Binding-site contacts:
Ligand atom S3 contacts residue TYR334 of chain 2.A at 3.7 Å.
Ligand atom S3 contacts residue TYR121 of chain 2.A at 3.5 Å (h-bond).
Ligand atom N15 contacts residue TYR70 of chain 2.A at 3.9 Å.
Ligand atom C16 contacts residue TRP279 of chain 2.A at 3.7 Å (hydrophobic).
Ligand atom C4 contacts residue TRP279 of chain 2.A at 4.2 Å (hydrophobic).
Ligand atom C2 contacts residue TYR121 of chain 2.A at 3.1 Å (hydrophobic).
Ligand atom C1 contacts residue TYR334 of chain 2.A at 4.2 Å (hydrophobic).
Ligand atom C10 contacts residue TRP279 of chain 2.A at 3.9 Å (hydrophobic).
Ligand atom C19 contacts residue PHE330 of chain 2.A at 3.4 Å (hydrophobic).
Ligand atom C2 contacts residue TYR334 of chain 2.A at 3.8 Å (hydrophobic).
Ligand atom C11 contacts residue PHE330 of chain 2.A at 4.0 Å (hydrophobic).
Ligand atom C5 contacts residue TRP279 of chain 2.A at 4.2 Å (hydrophobic).
Ligand atom C4 contacts residue TYR70 of chain 2.A at 4.3 Å (hydrophobic).
Ligand atom N18 contacts residue PHE330 of chain 2.A at 2.8 Å.
Ligand atom N6 contacts residue TYR121 of chain 2.A at 4.1 Å.
Ligand atom N15 contacts residue TRP279 of chain 2.A at 3.7 Å.
Ligand atom C16 contacts residue TYR70 of chain 2.A at 2.7 Å (hydrophobic).
Ligand atom C4 contacts residue TYR334 of chain 2.A at 4.0 Å (hydrophobic).
Ligand atom C13 contacts residue TYR121 of chain 2.A at 4.1 Å (hydrophobic).
Ligand atom C11 contacts residue TYR121 of chain 2.A at 3.3 Å (hydrophobic).
Ligand atom C13 contacts residue PHE331 of chain 2.A at 3.9 Å (hydrophobic).
Ligand atom C12 contacts residue TYR121 of chain 2.A at 3.9 Å (hydrophobic).
Ligand atom C7 contacts residue TRP279 of chain 2.A at 3.9 Å (hydrophobic).
Ligand atom C19 contacts residue TRP84 of chain 2.A at 3.8 Å (hydrophobic).
Ligand atom C11 contacts residue TYR334 of chain 2.A at 4.0 Å (hydrophobic).
Ligand atom C17 contacts residue TRP279 of chain 2.A at 3.6 Å (hydrophobic).
Ligand atom C12 contacts residue PHE330 of chain 2.A at 3.2 Å (hydrophobic).
Ligand atom C20 contacts residue PHE330 of chain 2.A at 2.8 Å (hydrophobic).
Ligand atom C19 contacts residue ASP72 of chain 2.A at 4.0 Å.
Ligand atom S3 contacts residue TYR70 of chain 2.A at 4.1 Å.
Ligand atom C9 contacts residue TRP279 of chain 2.A at 3.9 Å (hydrophobic).
Ligand atom C4 contacts residue TYR121 of chain 2.A at 4.2 Å (hydrophobic).
Ligand atom C13 contacts residue PHE330 of chain 2.A at 3.3 Å (hydrophobic).
Ligand atom C7 contacts residue TYR70 of chain 2.A at 3.7 Å (hydrophobic).
Ligand atom C8 contacts residue TRP279 of chain 2.A at 3.8 Å (hydrophobic).
Ligand atom C14 contacts residue PHE331 of chain 2.A at 3.5 Å (hydrophobic).
Ligand atom C1 contacts residue TYR121 of chain 2.A at 3.5 Å (hydrophobic).
Ligand atom C14 contacts residue PHE330 of chain 2.A at 4.2 Å (hydrophobic).
Ligand atom C14 contacts residue TYR121 of chain 2.A at 4.0 Å (hydrophobic).
Ligand atom C11 contacts residue ASP72 of chain 2.A at 4.3 Å.

The small molecule below binds the protein below.
Small molecule (SMILES): CN(C)c1ccc2nc3ccc(N(C)C)cc3[s+]c2c1

Sequence of chain 2.A:
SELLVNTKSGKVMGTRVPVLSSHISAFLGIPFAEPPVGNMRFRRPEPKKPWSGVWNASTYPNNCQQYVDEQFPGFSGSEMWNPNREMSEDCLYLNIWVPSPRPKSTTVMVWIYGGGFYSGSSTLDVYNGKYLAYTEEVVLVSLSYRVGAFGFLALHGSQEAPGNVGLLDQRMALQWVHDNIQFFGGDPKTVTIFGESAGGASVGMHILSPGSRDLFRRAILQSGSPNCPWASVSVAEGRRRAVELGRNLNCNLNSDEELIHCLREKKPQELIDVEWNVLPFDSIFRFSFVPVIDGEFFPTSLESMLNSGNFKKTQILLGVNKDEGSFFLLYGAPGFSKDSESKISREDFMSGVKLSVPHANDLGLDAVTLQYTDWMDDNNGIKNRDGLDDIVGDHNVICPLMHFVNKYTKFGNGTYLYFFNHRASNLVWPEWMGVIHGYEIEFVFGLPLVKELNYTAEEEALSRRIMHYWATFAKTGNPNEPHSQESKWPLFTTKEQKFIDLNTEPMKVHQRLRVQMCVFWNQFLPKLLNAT